Binding-site contacts:
Ligand atom C6 contacts residue ALA207 of chain 1.A at 3.5 Å (hydrophobic).
Ligand atom O3 contacts residue MET228 of chain 1.A at 2.8 Å (h-bond).
Ligand atom O2 contacts residue LEU99 of chain 1.A at 3.9 Å.
Ligand atom C5 contacts residue TYR12 of chain 1.A at 4.0 Å (hydrophobic).
Ligand atom O3 contacts residue GLY227 of chain 1.A at 3.4 Å.
Ligand atom O2 contacts residue GLY98 of chain 1.A at 3.6 Å.
Ligand atom O3 contacts residue ASN14 of chain 1.A at 4.1 Å.
Ligand atom O6 contacts residue LEU99 of chain 1.A at 2.9 Å (h-bond).
Ligand atom O6 contacts residue GLY98 of chain 1.A at 3.2 Å.
Ligand atom O2 contacts residue GLY227 of chain 1.A at 4.0 Å.
Ligand atom C7 contacts residue LEU99 of chain 1.A at 4.0 Å (hydrophobic).
Ligand atom C6 contacts residue TYR12 of chain 1.A at 3.7 Å (hydrophobic).
Ligand atom O5 contacts residue LEU99 of chain 1.A at 3.0 Å (h-bond).
Ligand atom C6 contacts residue TYR100 of chain 1.A at 3.9 Å (hydrophobic).
Ligand atom O4 contacts residue MET228 of chain 1.A at 3.2 Å (h-bond).
Ligand atom C5 contacts residue ASP208 of chain 1.A at 4.0 Å.
Ligand atom O6 contacts residue TYR100 of chain 1.A at 2.9 Å (h-bond).
Ligand atom C4 contacts residue MET228 of chain 1.A at 3.7 Å (hydrophobic).
Ligand atom C6 contacts residue ASP208 of chain 1.A at 3.5 Å.
Ligand atom C1 contacts residue LEU99 of chain 1.A at 3.9 Å (hydrophobic).
Ligand atom C5 contacts residue ASN14 of chain 1.A at 4.2 Å.
Ligand atom O3 contacts residue THR226 of chain 1.A at 4.1 Å.
Ligand atom O6 contacts residue ALA207 of chain 1.A at 3.2 Å.
Ligand atom O5 contacts residue TYR100 of chain 1.A at 4.4 Å.
Ligand atom C3 contacts residue MET228 of chain 1.A at 3.8 Å (hydrophobic).
Ligand atom C4 contacts residue ASP208 of chain 1.A at 3.4 Å.
Ligand atom C6 contacts residue LEU99 of chain 1.A at 4.0 Å (hydrophobic).
Ligand atom C3 contacts residue GLY227 of chain 1.A at 4.2 Å.
Ligand atom C4 contacts residue ASN14 of chain 1.A at 3.6 Å.
Ligand atom O4 contacts residue GLY227 of chain 1.A at 3.9 Å.
Ligand atom O4 contacts residue ASN14 of chain 1.A at 2.6 Å (h-bond).
Ligand atom O5 contacts residue GLY98 of chain 1.A at 4.0 Å.
Ligand atom O6 contacts residue ASP208 of chain 1.A at 3.1 Å (salt-bridge).
Ligand atom O4 contacts residue ASP208 of chain 1.A at 2.5 Å (salt-bridge).
Ligand atom C4 contacts residue GLY227 of chain 1.A at 3.9 Å.
Ligand atom C6 contacts residue GLY98 of chain 1.A at 4.4 Å.
Ligand atom O4 contacts residue TYR12 of chain 1.A at 3.8 Å.
Ligand atom C5 contacts residue LEU99 of chain 1.A at 4.1 Å (hydrophobic).
Ligand atom C3 contacts residue ASN14 of chain 1.A at 3.8 Å.

Sequence of chain 1.A:
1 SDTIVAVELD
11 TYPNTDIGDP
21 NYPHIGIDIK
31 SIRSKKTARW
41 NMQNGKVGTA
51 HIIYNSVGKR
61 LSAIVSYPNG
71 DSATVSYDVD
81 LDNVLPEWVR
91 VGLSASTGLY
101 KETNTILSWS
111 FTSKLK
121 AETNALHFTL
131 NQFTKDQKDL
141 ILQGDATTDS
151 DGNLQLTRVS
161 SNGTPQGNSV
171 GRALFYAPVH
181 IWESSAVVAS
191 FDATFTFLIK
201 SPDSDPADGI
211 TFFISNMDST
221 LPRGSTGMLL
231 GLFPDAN

A protein and the small-molecule ligand that binds it are described below.
Small molecule (SMILES): CO[C@H]1O[C@H](CO)[C@@H](O)[C@H](O)[C@@H]1O